The protein below binds the small molecule below.
Small molecule (SMILES): CC(=O)N[C@@H]1[C@@H](O)[C@H](O)[C@@H](CO)O[C@H]1O

Sequence of chain 1.B:
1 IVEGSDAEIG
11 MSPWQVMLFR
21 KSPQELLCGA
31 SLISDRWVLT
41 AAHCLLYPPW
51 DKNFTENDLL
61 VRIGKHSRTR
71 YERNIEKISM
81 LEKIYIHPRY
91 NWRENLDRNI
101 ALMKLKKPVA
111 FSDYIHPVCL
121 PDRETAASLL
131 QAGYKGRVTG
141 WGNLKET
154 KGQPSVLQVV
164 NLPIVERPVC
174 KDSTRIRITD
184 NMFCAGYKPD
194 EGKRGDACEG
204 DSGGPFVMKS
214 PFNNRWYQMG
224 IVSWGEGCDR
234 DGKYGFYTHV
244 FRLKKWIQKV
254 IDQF

Binding-site contacts:
Ligand atom O5 contacts residue ASN53 of chain 1.B at 2.5 Å (h-bond).
Ligand atom C8 contacts residue LEU46 of chain 1.B at 3.9 Å (hydrophobic).
Ligand atom C5 contacts residue ASN53 of chain 1.B at 3.7 Å.
Ligand atom C7 contacts residue LEU46 of chain 1.B at 4.1 Å (hydrophobic).
Ligand atom O7 contacts residue PRO48 of chain 1.B at 4.4 Å.
Ligand atom C2 contacts residue ASN53 of chain 1.B at 2.5 Å.
Ligand atom O7 contacts residue ASN53 of chain 1.B at 4.4 Å.
Ligand atom C4 contacts residue ASN53 of chain 1.B at 4.4 Å.
Ligand atom C3 contacts residue ASN53 of chain 1.B at 3.9 Å.
Ligand atom N2 contacts residue ASN53 of chain 1.B at 2.8 Å (h-bond).
Ligand atom C1 contacts residue ASN53 of chain 1.B at 1.5 Å.
Ligand atom C7 contacts residue ASN53 of chain 1.B at 3.9 Å.
Ligand atom N2 contacts residue LEU46 of chain 1.B at 4.0 Å.